Binding-site contacts:
Ligand atom C5 contacts residue ASN271 of chain 1.E at 3.7 Å.
Ligand atom N2 contacts residue ASN271 of chain 1.E at 2.8 Å (h-bond).
Ligand atom C3 contacts residue ASN271 of chain 1.E at 3.7 Å.
Ligand atom O7 contacts residue ASN271 of chain 1.E at 3.5 Å (h-bond).
Ligand atom C1 contacts residue ILE292 of chain 1.E at 3.6 Å (hydrophobic).
Ligand atom C8 contacts residue VAL410 of chain 1.E at 3.5 Å (hydrophobic).
Ligand atom O5 contacts residue ASN271 of chain 1.E at 2.4 Å (h-bond).
Ligand atom C4 contacts residue ASN271 of chain 1.E at 4.2 Å.
Ligand atom C7 contacts residue VAL410 of chain 1.E at 4.2 Å (hydrophobic).
Ligand atom C8 contacts residue GLY409 of chain 1.E at 4.4 Å.
Ligand atom C1 contacts residue ASN271 of chain 1.E at 1.4 Å.
Ligand atom C2 contacts residue ASN271 of chain 1.E at 2.4 Å.
Ligand atom C7 contacts residue ASN271 of chain 1.E at 3.4 Å.
Ligand atom N2 contacts residue GLY409 of chain 1.E at 4.5 Å.
Ligand atom O5 contacts residue ILE292 of chain 1.E at 3.2 Å.
Ligand atom C6 contacts residue ILE292 of chain 1.E at 4.3 Å (hydrophobic).
Ligand atom C5 contacts residue ILE292 of chain 1.E at 4.0 Å (hydrophobic).
Ligand atom C8 contacts residue ASN271 of chain 1.E at 4.4 Å.

Sequence of chain 1.E:
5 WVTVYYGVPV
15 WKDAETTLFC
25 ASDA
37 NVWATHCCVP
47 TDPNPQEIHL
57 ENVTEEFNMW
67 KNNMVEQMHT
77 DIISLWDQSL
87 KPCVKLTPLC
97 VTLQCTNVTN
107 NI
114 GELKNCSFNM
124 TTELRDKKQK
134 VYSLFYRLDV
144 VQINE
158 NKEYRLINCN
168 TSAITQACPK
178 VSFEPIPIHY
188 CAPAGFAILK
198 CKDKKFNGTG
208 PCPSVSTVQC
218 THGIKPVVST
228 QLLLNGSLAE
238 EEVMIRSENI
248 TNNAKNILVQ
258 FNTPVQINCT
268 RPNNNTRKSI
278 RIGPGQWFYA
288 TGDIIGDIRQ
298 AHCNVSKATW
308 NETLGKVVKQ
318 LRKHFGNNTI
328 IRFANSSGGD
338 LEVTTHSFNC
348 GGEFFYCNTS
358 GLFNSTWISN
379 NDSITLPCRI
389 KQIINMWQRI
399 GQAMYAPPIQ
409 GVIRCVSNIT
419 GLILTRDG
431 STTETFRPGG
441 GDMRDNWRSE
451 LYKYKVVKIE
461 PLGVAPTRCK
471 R

This protein binds this small molecule.
Small molecule (SMILES): CC(=O)N[C@@H]1[C@@H](O)[C@H](O)[C@@H](CO)O[C@H]1O